Sequence of chain 6.A:
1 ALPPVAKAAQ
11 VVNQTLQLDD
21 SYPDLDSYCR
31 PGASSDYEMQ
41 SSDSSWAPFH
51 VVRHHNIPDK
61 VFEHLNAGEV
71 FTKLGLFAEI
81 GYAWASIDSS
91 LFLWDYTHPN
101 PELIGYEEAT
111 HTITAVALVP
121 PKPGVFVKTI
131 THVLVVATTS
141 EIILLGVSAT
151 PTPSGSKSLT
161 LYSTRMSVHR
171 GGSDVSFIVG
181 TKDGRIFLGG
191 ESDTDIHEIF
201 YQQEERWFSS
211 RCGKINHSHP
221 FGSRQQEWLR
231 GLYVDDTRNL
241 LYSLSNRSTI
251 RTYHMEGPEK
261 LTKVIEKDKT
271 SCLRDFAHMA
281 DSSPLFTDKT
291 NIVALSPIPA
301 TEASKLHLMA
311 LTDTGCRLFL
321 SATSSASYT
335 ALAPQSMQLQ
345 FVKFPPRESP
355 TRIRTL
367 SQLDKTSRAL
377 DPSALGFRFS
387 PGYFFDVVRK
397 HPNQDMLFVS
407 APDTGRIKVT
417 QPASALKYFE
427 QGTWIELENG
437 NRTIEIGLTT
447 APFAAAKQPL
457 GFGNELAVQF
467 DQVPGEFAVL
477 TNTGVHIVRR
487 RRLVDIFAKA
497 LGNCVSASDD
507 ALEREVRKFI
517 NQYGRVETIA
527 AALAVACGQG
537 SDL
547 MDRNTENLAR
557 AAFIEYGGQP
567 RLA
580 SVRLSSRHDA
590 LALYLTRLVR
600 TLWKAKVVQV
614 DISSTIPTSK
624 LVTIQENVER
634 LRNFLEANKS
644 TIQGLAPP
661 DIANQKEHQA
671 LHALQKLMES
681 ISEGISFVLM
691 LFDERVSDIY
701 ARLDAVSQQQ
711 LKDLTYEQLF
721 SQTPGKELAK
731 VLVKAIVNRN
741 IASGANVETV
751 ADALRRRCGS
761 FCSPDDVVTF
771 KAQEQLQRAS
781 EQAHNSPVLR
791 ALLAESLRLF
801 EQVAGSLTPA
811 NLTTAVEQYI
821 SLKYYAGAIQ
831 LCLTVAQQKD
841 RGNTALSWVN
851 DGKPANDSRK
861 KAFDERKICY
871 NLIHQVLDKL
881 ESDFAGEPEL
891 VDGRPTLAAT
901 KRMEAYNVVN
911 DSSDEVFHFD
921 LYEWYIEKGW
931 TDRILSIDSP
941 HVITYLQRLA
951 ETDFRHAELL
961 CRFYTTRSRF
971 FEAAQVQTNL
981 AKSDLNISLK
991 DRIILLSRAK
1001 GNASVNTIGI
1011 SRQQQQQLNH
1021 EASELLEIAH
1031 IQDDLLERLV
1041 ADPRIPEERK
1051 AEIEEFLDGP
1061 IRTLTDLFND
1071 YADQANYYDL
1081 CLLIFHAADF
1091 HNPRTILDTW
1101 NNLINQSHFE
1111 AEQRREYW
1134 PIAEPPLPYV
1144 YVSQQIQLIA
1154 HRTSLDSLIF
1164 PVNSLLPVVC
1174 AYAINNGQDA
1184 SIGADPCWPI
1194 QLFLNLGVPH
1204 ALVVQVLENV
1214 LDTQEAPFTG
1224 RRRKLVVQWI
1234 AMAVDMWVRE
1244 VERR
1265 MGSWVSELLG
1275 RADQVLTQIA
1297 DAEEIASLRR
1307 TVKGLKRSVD

Binding-site contacts:
Ligand atom N contacts residue SER163 of chain 6.A at 3.9 Å.
Ligand atom CB contacts residue ILE104 of chain 6.A at 3.6 Å (hydrophobic).
Ligand atom N contacts residue VAL125 of chain 6.A at 3.5 Å (h-bond).
Ligand atom CD contacts residue GLN203 of chain 6.A at 3.5 Å.
Ligand atom O contacts residue VAL127 of chain 6.A at 3.5 Å.
Ligand atom N contacts residue GLY105 of chain 6.A at 2.8 Å (h-bond).
Ligand atom N contacts residue LEU161 of chain 6.A at 3.2 Å (h-bond).
Ligand atom C contacts residue LEU161 of chain 6.A at 3.8 Å (hydrophobic).
Ligand atom CD2 contacts residue PHE126 of chain 6.A at 3.4 Å (hydrophobic).
Ligand atom CD1 contacts residue GLY124 of chain 6.A at 3.9 Å.
Ligand atom C contacts residue GLY105 of chain 6.A at 3.8 Å.
Ligand atom CA contacts residue GLY105 of chain 6.A at 3.6 Å.
Ligand atom CA contacts residue PHE126 of chain 6.A at 3.9 Å (hydrophobic).
Ligand atom CD contacts residue ARG165 of chain 6.A at 3.8 Å.
Ligand atom O contacts residue GLN203 of chain 6.A at 3.5 Å (h-bond).
Ligand atom SD contacts residue ARG165 of chain 6.A at 3.5 Å.
Ligand atom CA contacts residue LEU161 of chain 6.A at 3.5 Å (hydrophobic).
Ligand atom CA contacts residue GLY105 of chain 6.A at 3.9 Å.
Ligand atom O contacts residue GLY105 of chain 6.A at 3.7 Å.
Ligand atom CB contacts residue VAL125 of chain 6.A at 3.3 Å (hydrophobic).
Ligand atom O contacts residue TYR162 of chain 6.A at 3.6 Å.
Ligand atom C contacts residue VAL127 of chain 6.A at 3.7 Å (hydrophobic).
Ligand atom CA contacts residue ILE130 of chain 6.A at 3.5 Å (hydrophobic).
Ligand atom CG contacts residue TYR162 of chain 6.A at 3.9 Å (hydrophobic).
Ligand atom CA contacts residue SER163 of chain 6.A at 3.7 Å.
Ligand atom CA contacts residue VAL125 of chain 6.A at 3.4 Å (hydrophobic).
Ligand atom C contacts residue ILE130 of chain 6.A at 3.9 Å (hydrophobic).
Ligand atom CB contacts residue TYR162 of chain 6.A at 3.5 Å (hydrophobic).
Ligand atom CB contacts residue GLY105 of chain 6.A at 3.1 Å.
Ligand atom O contacts residue PHE126 of chain 6.A at 3.4 Å.
Ligand atom O contacts residue VAL127 of chain 6.A at 2.5 Å (h-bond).
Ligand atom O contacts residue LEU161 of chain 6.A at 3.4 Å (h-bond).
Ligand atom O contacts residue ILE130 of chain 6.A at 3.7 Å.
Ligand atom CB contacts residue ILE130 of chain 6.A at 3.6 Å (hydrophobic).
Ligand atom O contacts residue SER163 of chain 6.A at 3.1 Å (h-bond).
Ligand atom CE contacts residue ARG165 of chain 6.A at 3.8 Å.
Ligand atom CD1 contacts residue GLN203 of chain 6.A at 3.5 Å.
Ligand atom CD1 contacts residue TYR162 of chain 6.A at 3.5 Å (hydrophobic).
Ligand atom CD2 contacts residue LEU161 of chain 6.A at 3.6 Å (hydrophobic).
Ligand atom OE1 contacts residue ARG165 of chain 6.A at 2.9 Å (salt-bridge).

This small molecule binds to this protein.
Small molecule (SMILES): CSCC[C@H](NC(=O)[C@@H]1CCCN1C(=O)[C@H](CC(C)C)NC(=O)[C@H](CC(C)C)NC(=O)[C@H](CCCCN)NC(=O)[C@H](C)NC(=O)[C@H](CCCCN)NC(=O)[C@@H](N)CCCN=C(N)N)C(=O)N[C@@H](CCC(=O)O)C(=O)N[C@@H](CCC(=O)O)C(=O)N[C@@H](C)C(=O)N[C@@H](CC(C)C)C(=O)N[C@@H](CC(C)C)C(=O)N1CCC[C@H]1C=O